A small-molecule ligand and the protein it binds are described below.
Small molecule (SMILES): CC(=O)N[C@@H]1[C@@H](O)[C@H](O)[C@@H](CO)O[C@H]1O

Binding-site contacts:
Ligand atom C6 contacts residue ALA5 of chain 1.B at 4.3 Å (hydrophobic).
Ligand atom C2 contacts residue ASN7 of chain 1.B at 2.2 Å.
Ligand atom C3 contacts residue ASN7 of chain 1.B at 3.6 Å.
Ligand atom C8 contacts residue ASN7 of chain 1.B at 4.4 Å.
Ligand atom O5 contacts residue ASN7 of chain 1.B at 2.4 Å (h-bond).
Ligand atom C1 contacts residue ALA5 of chain 1.B at 4.4 Å (hydrophobic).
Ligand atom C4 contacts residue ASN7 of chain 1.B at 4.0 Å.
Ligand atom C5 contacts residue ALA5 of chain 1.B at 4.4 Å (hydrophobic).
Ligand atom O7 contacts residue ASN7 of chain 1.B at 3.3 Å (h-bond).
Ligand atom C7 contacts residue ASN7 of chain 1.B at 3.2 Å.
Ligand atom C1 contacts residue ASN7 of chain 1.B at 1.4 Å.
Ligand atom N2 contacts residue ASN7 of chain 1.B at 2.7 Å (h-bond).
Ligand atom O5 contacts residue ALA5 of chain 1.B at 3.7 Å.
Ligand atom C5 contacts residue ASN7 of chain 1.B at 3.6 Å.

Sequence of chain 1.B:
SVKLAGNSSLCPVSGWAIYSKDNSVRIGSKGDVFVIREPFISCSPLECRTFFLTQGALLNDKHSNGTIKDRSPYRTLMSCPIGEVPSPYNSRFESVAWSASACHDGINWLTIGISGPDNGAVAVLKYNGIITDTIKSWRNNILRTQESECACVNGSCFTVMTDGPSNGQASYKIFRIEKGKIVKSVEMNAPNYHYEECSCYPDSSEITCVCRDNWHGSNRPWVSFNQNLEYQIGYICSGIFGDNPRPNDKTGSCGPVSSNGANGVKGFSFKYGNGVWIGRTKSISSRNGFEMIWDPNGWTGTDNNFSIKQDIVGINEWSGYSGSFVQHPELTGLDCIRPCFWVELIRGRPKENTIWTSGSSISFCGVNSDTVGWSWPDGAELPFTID